The protein below binds the small molecule below.
Small molecule (SMILES): CC(=O)N[C@@H]1[C@@H](O)[C@H](O)[C@@H](CO)O[C@H]1O

Sequence of chain 2.A:
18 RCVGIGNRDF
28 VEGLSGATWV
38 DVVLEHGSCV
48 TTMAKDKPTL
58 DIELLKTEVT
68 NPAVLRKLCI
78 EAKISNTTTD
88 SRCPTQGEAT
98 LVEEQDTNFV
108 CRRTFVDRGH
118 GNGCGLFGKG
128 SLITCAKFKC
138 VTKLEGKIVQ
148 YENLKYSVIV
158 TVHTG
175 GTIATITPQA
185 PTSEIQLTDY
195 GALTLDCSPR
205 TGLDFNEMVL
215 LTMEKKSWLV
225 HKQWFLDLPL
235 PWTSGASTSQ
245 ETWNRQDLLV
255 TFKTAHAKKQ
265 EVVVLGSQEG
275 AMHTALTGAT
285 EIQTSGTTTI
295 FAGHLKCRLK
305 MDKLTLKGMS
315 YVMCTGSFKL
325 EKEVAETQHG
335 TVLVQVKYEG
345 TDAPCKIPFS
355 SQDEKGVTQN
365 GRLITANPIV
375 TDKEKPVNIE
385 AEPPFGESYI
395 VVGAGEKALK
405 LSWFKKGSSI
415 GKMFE

Binding-site contacts:
Ligand atom C6 contacts residue ASN83 of chain 2.A at 4.5 Å.
Ligand atom C8 contacts residue ASN83 of chain 2.A at 4.2 Å.
Ligand atom C7 contacts residue PHE106 of chain 2.A at 4.3 Å (hydrophobic).
Ligand atom C7 contacts residue ASN83 of chain 2.A at 2.9 Å.
Ligand atom C8 contacts residue LYS134 of chain 2.A at 4.0 Å.
Ligand atom C1 contacts residue ASN83 of chain 2.A at 1.8 Å.
Ligand atom C2 contacts residue ASN83 of chain 2.A at 2.7 Å.
Ligand atom O5 contacts residue ASN83 of chain 2.A at 2.4 Å (h-bond).
Ligand atom N2 contacts residue LYS134 of chain 2.A at 4.0 Å.
Ligand atom C5 contacts residue ASN83 of chain 2.A at 3.8 Å.
Ligand atom C8 contacts residue PHE106 of chain 2.A at 4.1 Å (hydrophobic).
Ligand atom O7 contacts residue ASN83 of chain 2.A at 2.6 Å (h-bond).
Ligand atom O7 contacts residue PHE106 of chain 2.A at 4.0 Å.
Ligand atom C7 contacts residue LYS134 of chain 2.A at 4.4 Å.
Ligand atom N2 contacts residue ASN83 of chain 2.A at 2.6 Å (h-bond).
Ligand atom C3 contacts residue ASN83 of chain 2.A at 3.9 Å.
Ligand atom C4 contacts residue ASN83 of chain 2.A at 4.3 Å.